Binding-site contacts:
Ligand atom C3 contacts residue THR189 of chain 1.A at 3.8 Å.
Ligand atom O4B contacts residue TRP477 of chain 1.A at 3.9 Å.
Ligand atom O2B contacts residue GLU186 of chain 1.A at 3.1 Å (salt-bridge).
Ligand atom C2 contacts residue GLU186 of chain 1.A at 3.7 Å.
Ligand atom C2B contacts residue GLU420 of chain 1.A at 3.4 Å.
Ligand atom C4B contacts residue TRP477 of chain 1.A at 3.8 Å (hydrophobic).
Ligand atom O2B contacts residue ASN345 of chain 1.A at 3.9 Å.
Ligand atom C2 contacts residue THR189 of chain 1.A at 3.6 Å.
Ligand atom O3B contacts residue TRP477 of chain 1.A at 2.8 Å (h-bond).
Ligand atom C6 contacts residue TRP392 of chain 1.A at 3.5 Å (hydrophobic).
Ligand atom O4B contacts residue GLN36 of chain 1.A at 3.0 Å (h-bond).
Ligand atom C4B contacts residue GLU476 of chain 1.A at 3.7 Å.
Ligand atom C3B contacts residue GLN36 of chain 1.A at 3.8 Å.
Ligand atom O3B contacts residue HIS140 of chain 1.A at 2.9 Å (h-bond).
Ligand atom C2B contacts residue GLU186 of chain 1.A at 3.5 Å.
Ligand atom C5B contacts residue GLU420 of chain 1.A at 3.5 Å.
Ligand atom C5B contacts residue TRP469 of chain 1.A at 3.9 Å (hydrophobic).
Ligand atom O2B contacts residue GLU420 of chain 1.A at 2.8 Å (salt-bridge).
Ligand atom C6B contacts residue TYR347 of chain 1.A at 3.7 Å (hydrophobic).
Ligand atom C3 contacts residue HIS193 of chain 1.A at 3.7 Å.
Ligand atom C3B contacts residue HIS140 of chain 1.A at 3.7 Å.
Ligand atom C3B contacts residue TRP469 of chain 1.A at 3.7 Å (hydrophobic).
Ligand atom CAR contacts residue GLU186 of chain 1.A at 3.4 Å.
Ligand atom O4B contacts residue TRP469 of chain 1.A at 3.0 Å (h-bond).
Ligand atom O4B contacts residue GLU476 of chain 1.A at 2.7 Å (salt-bridge).
Ligand atom C6B contacts residue GLU476 of chain 1.A at 3.7 Å.
Ligand atom C3B contacts residue TRP477 of chain 1.A at 3.8 Å (hydrophobic).
Ligand atom O3B contacts residue GLN36 of chain 1.A at 2.7 Å (h-bond).
Ligand atom CAR contacts residue GLU420 of chain 1.A at 3.2 Å.
Ligand atom C2B contacts residue TRP141 of chain 1.A at 3.9 Å (hydrophobic).
Ligand atom O6B contacts residue GLU476 of chain 1.A at 2.7 Å (salt-bridge).
Ligand atom N2B contacts residue GLU186 of chain 1.A at 2.9 Å (salt-bridge).
Ligand atom O2B contacts residue ASN185 of chain 1.A at 3.0 Å (h-bond).
Ligand atom C7B contacts residue TYR347 of chain 1.A at 3.9 Å (hydrophobic).
Ligand atom O3B contacts residue TRP469 of chain 1.A at 3.9 Å.
Ligand atom C4B contacts residue TRP469 of chain 1.A at 3.9 Å (hydrophobic).
Ligand atom C5 contacts residue TRP392 of chain 1.A at 3.4 Å (hydrophobic).
Ligand atom C5B contacts residue TYR347 of chain 1.A at 3.5 Å (hydrophobic).
Ligand atom C3B contacts residue GLU420 of chain 1.A at 3.8 Å.
Ligand atom O2B contacts residue HIS140 of chain 1.A at 3.5 Å (h-bond).

The small molecule below binds the protein below.
Small molecule (SMILES): OC[C@@H]1[C@@H](O)[C@H](O)[C@@H](O)[C@@H]1NCC1CCCCC1

Sequence of chain 1.A:
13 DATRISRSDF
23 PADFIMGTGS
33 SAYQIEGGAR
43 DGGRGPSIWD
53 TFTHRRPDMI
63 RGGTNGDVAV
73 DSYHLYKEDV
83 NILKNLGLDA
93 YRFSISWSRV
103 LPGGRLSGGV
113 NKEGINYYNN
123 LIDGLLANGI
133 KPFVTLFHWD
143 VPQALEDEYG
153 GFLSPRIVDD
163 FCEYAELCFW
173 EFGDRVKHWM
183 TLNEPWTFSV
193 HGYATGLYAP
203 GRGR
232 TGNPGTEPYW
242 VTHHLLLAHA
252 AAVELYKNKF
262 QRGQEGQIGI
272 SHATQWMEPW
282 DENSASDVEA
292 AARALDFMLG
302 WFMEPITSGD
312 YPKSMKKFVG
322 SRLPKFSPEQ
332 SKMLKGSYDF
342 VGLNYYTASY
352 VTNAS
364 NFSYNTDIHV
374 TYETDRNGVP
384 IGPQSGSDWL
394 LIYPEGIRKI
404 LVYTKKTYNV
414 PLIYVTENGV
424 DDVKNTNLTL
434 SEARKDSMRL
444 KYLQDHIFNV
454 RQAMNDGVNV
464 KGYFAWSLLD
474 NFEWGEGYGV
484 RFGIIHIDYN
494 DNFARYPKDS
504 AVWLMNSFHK